A small-molecule ligand and the protein it binds are described below.
Small molecule (SMILES): C[C@H](NC(=O)[C@H](CC(N)=O)NC(=O)[C@@H]1CCCN1C(=O)[C@H](CC(=O)O)NC(=O)[C@@H]1CCCN1C(=O)[C@@H](N)CC(N)=O)C(=O)N[C@@H](CC(N)=O)C(=O)N1CCC[C@H]1C(=O)N[C@H](C=O)CC(N)=O

Binding-site contacts:
Ligand atom CD contacts residue TYR57 of chain 1.G at 3.5 Å (hydrophobic).
Ligand atom C contacts residue TYR59 of chain 1.G at 3.5 Å (hydrophobic).
Ligand atom OD2 contacts residue LYS113 of chain 1.G at 3.5 Å (salt-bridge).
Ligand atom C contacts residue TYR59 of chain 1.G at 3.5 Å (hydrophobic).
Ligand atom CB contacts residue SER92 of chain 1.H at 3.5 Å.
Ligand atom O contacts residue PHE53 of chain 1.G at 3.1 Å (h-bond).
Ligand atom CA contacts residue TYR114 of chain 1.G at 3.5 Å (hydrophobic).
Ligand atom OD1 contacts residue SER92 of chain 1.H at 3.6 Å (h-bond).
Ligand atom CB contacts residue TYR114 of chain 1.G at 3.3 Å (hydrophobic).
Ligand atom OD1 contacts residue ALA99 of chain 1.G at 3.3 Å.
Ligand atom OD1 contacts residue PHE32 of chain 1.G at 3.3 Å.
Ligand atom ND2 contacts residue TYR91 of chain 1.H at 2.9 Å (h-bond).
Ligand atom N contacts residue TYR59 of chain 1.G at 3.4 Å (h-bond).
Ligand atom O contacts residue ASN31 of chain 1.G at 3.0 Å (h-bond).
Ligand atom O contacts residue GLY33 of chain 1.G at 3.5 Å (h-bond).
Ligand atom CG contacts residue SER92 of chain 1.H at 3.2 Å.
Ligand atom CG contacts residue TYR114 of chain 1.G at 3.1 Å (hydrophobic).
Ligand atom O contacts residue TRP52 of chain 1.G at 3.3 Å (h-bond).
Ligand atom CG contacts residue ALA99 of chain 1.G at 3.6 Å (hydrophobic).
Ligand atom O contacts residue TYR59 of chain 1.G at 2.5 Å (h-bond).
Ligand atom CB contacts residue ASN31 of chain 1.G at 3.1 Å.
Ligand atom OD1 contacts residue TYR114 of chain 1.G at 3.2 Å.
Ligand atom CB contacts residue TYR59 of chain 1.G at 3.6 Å (hydrophobic).
Ligand atom O contacts residue TRP95 of chain 1.H at 3.0 Å.
Ligand atom CG contacts residue TRP52 of chain 1.G at 3.5 Å (hydrophobic).
Ligand atom OD1 contacts residue TYR57 of chain 1.G at 3.5 Å.
Ligand atom O contacts residue LYS113 of chain 1.G at 3.3 Å.
Ligand atom C contacts residue TRP95 of chain 1.H at 3.6 Å (hydrophobic).
Ligand atom CG contacts residue TYR94 of chain 1.H at 3.3 Å (hydrophobic).
Ligand atom C contacts residue ASN31 of chain 1.G at 3.5 Å.
Ligand atom ND2 contacts residue TYR94 of chain 1.H at 2.7 Å (h-bond).
Ligand atom ND2 contacts residue SER92 of chain 1.H at 3.2 Å (h-bond).
Ligand atom OD1 contacts residue GLY33 of chain 1.G at 2.5 Å (h-bond).
Ligand atom OD1 contacts residue TYR94 of chain 1.H at 2.8 Å (h-bond).
Ligand atom CG contacts residue GLY33 of chain 1.G at 3.6 Å.
Ligand atom N contacts residue TYR114 of chain 1.G at 3.6 Å.
Ligand atom CA contacts residue ASN31 of chain 1.G at 3.3 Å.
Ligand atom CA contacts residue TRP52 of chain 1.G at 3.4 Å (hydrophobic).
Ligand atom O contacts residue TYR114 of chain 1.G at 3.0 Å (h-bond).
Ligand atom CB contacts residue TRP52 of chain 1.G at 3.5 Å (hydrophobic).

Sequence of chain 1.H:
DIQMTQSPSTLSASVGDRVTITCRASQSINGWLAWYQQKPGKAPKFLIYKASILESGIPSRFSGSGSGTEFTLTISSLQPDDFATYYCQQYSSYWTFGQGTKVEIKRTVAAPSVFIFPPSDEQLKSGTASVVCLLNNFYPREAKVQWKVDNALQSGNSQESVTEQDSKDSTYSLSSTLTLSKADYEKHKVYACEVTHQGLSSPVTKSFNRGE

Sequence of chain 1.G:
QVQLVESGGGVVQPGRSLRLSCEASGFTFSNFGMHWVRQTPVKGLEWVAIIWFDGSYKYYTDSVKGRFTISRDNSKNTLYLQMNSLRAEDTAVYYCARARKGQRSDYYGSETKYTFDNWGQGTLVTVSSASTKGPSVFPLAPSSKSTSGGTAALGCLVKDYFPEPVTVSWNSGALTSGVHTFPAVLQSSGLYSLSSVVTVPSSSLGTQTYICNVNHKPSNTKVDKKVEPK